A protein and the small-molecule ligand that binds it are described below.
Small molecule (SMILES): NCCCCCCNS(=O)(=O)c1cccc2c(Cl)cccc12

Binding-site contacts:
Ligand atom C4 contacts residue LEU32 of chain 1.A at 3.6 Å (hydrophobic).
Ligand atom CL1 contacts residue LEU32 of chain 1.A at 3.1 Å.
Ligand atom C10 contacts residue LEU32 of chain 1.A at 3.6 Å (hydrophobic).
Ligand atom C7 contacts residue MET51 of chain 1.A at 3.6 Å (hydrophobic).
Ligand atom N1 contacts residue PHE19 of chain 1.A at 4.4 Å.
Ligand atom C2 contacts residue MET72 of chain 1.A at 3.6 Å (hydrophobic).
Ligand atom C12 contacts residue LEU39 of chain 1.A at 3.9 Å (hydrophobic).
Ligand atom C6 contacts residue MET51 of chain 1.A at 3.7 Å (hydrophobic).
Ligand atom C1 contacts residue MET72 of chain 1.A at 4.1 Å (hydrophobic).
Ligand atom C5 contacts residue ILE52 of chain 1.A at 4.3 Å (hydrophobic).
Ligand atom C5 contacts residue VAL55 of chain 1.A at 4.3 Å (hydrophobic).
Ligand atom C2 contacts residue PHE19 of chain 1.A at 3.5 Å (hydrophobic).
Ligand atom CL1 contacts residue ILE63 of chain 1.A at 3.0 Å.
Ligand atom O2 contacts residue MET72 of chain 1.A at 4.4 Å.
Ligand atom C3 contacts residue PHE19 of chain 1.A at 3.3 Å (hydrophobic).
Ligand atom C4 contacts residue MET72 of chain 1.A at 4.3 Å (hydrophobic).
Ligand atom C6 contacts residue LEU32 of chain 1.A at 4.3 Å (hydrophobic).
Ligand atom C6 contacts residue VAL55 of chain 1.A at 4.0 Å (hydrophobic).
Ligand atom C15 contacts residue GLN41 of chain 1.A at 4.3 Å.
Ligand atom C3 contacts residue PHE68 of chain 1.A at 3.7 Å (hydrophobic).
Ligand atom C7 contacts residue MET36 of chain 1.A at 4.4 Å (hydrophobic).
Ligand atom C11 contacts residue PHE19 of chain 1.A at 3.7 Å (hydrophobic).
Ligand atom C8 contacts residue MET36 of chain 1.A at 4.1 Å (hydrophobic).
Ligand atom O1 contacts residue MET36 of chain 1.A at 4.3 Å.
Ligand atom C14 contacts residue MET36 of chain 1.A at 4.3 Å (hydrophobic).
Ligand atom C15 contacts residue LEU39 of chain 1.A at 4.1 Å (hydrophobic).
Ligand atom C12 contacts residue PHE19 of chain 1.A at 3.9 Å (hydrophobic).
Ligand atom C14 contacts residue LEU39 of chain 1.A at 3.4 Å (hydrophobic).
Ligand atom C13 contacts residue LEU39 of chain 1.A at 3.9 Å (hydrophobic).
Ligand atom C2 contacts residue PHE68 of chain 1.A at 4.3 Å (hydrophobic).
Ligand atom C5 contacts residue ILE63 of chain 1.A at 4.4 Å (hydrophobic).
Ligand atom C5 contacts residue LEU32 of chain 1.A at 3.4 Å (hydrophobic).
Ligand atom C9 contacts residue MET36 of chain 1.A at 4.2 Å (hydrophobic).
Ligand atom CL1 contacts residue ILE52 of chain 1.A at 3.0 Å.
Ligand atom CL1 contacts residue VAL55 of chain 1.A at 4.4 Å.
Ligand atom C4 contacts residue PHE19 of chain 1.A at 4.5 Å (hydrophobic).
Ligand atom C3 contacts residue MET72 of chain 1.A at 3.7 Å (hydrophobic).
Ligand atom C6 contacts residue ILE52 of chain 1.A at 4.5 Å (hydrophobic).

Sequence of chain 1.A:
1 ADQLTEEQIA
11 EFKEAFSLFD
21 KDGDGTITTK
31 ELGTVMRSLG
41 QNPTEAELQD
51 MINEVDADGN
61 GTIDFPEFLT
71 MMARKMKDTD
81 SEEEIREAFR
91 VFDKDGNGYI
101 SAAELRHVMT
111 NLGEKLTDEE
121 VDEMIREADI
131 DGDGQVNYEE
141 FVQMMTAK